A small-molecule ligand and the protein it binds are described below.
Small molecule (SMILES): C[C@H]1CCC[C@@H](O)CCC/C=C/c2cc(O)cc(O)c2C(=O)O1

Sequence of chain 1.A:
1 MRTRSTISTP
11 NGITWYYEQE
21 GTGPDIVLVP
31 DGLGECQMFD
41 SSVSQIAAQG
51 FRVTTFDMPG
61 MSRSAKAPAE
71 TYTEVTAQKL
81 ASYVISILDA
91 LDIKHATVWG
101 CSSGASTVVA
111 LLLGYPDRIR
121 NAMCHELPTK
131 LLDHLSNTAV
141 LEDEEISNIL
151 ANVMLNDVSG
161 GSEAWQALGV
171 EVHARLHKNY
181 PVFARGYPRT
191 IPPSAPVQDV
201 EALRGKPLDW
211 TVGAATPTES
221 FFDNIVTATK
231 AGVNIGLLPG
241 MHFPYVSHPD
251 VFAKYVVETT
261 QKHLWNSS

Binding-site contacts:
Ligand atom CAQ contacts residue PHE183 of chain 1.A at 3.6 Å (hydrophobic).
Ligand atom CAH contacts residue PRO128 of chain 1.A at 4.0 Å (hydrophobic).
Ligand atom OAD contacts residue TYR187 of chain 1.A at 3.6 Å.
Ligand atom CAK contacts residue LEU132 of chain 1.A at 3.7 Å (hydrophobic).
Ligand atom CAA contacts residue GLY32 of chain 1.A at 4.1 Å.
Ligand atom CAH contacts residue ILE191 of chain 1.A at 3.8 Å (hydrophobic).
Ligand atom CAV contacts residue HIS242 of chain 1.A at 3.4 Å.
Ligand atom OAP contacts residue PHE183 of chain 1.A at 3.8 Å.
Ligand atom CAA contacts residue LEU33 of chain 1.A at 3.8 Å (hydrophobic).
Ligand atom OAD contacts residue PHE183 of chain 1.A at 3.3 Å.
Ligand atom OAP contacts residue SER102 of chain 1.A at 3.1 Å (h-bond).
Ligand atom CAV contacts residue SER102 of chain 1.A at 3.5 Å.
Ligand atom CAO contacts residue MET154 of chain 1.A at 3.4 Å (hydrophobic).
Ligand atom CAA contacts residue ASP31 of chain 1.A at 4.1 Å.
Ligand atom OAC contacts residue PRO192 of chain 1.A at 3.0 Å.
Ligand atom CAR contacts residue PRO188 of chain 1.A at 4.0 Å (hydrophobic).
Ligand atom CAQ contacts residue SER102 of chain 1.A at 2.6 Å.
Ligand atom CAI contacts residue LEU135 of chain 1.A at 3.8 Å (hydrophobic).
Ligand atom CAS contacts residue SER102 of chain 1.A at 3.9 Å.
Ligand atom CAS contacts residue PHE183 of chain 1.A at 3.6 Å (hydrophobic).
Ligand atom OAC contacts residue PRO188 of chain 1.A at 3.4 Å.
Ligand atom OAB contacts residue SER102 of chain 1.A at 2.7 Å (h-bond).
Ligand atom CAG contacts residue SER102 of chain 1.A at 3.7 Å.
Ligand atom OAD contacts residue SER102 of chain 1.A at 4.1 Å.
Ligand atom OAB contacts residue SER103 of chain 1.A at 3.6 Å.
Ligand atom OAP contacts residue HIS242 of chain 1.A at 4.1 Å.
Ligand atom OAE contacts residue VAL158 of chain 1.A at 3.1 Å.
Ligand atom OAD contacts residue GLY32 of chain 1.A at 4.1 Å.
Ligand atom CAM contacts residue HIS242 of chain 1.A at 3.5 Å.
Ligand atom CAR contacts residue PRO128 of chain 1.A at 3.9 Å (hydrophobic).
Ligand atom CAL contacts residue MET154 of chain 1.A at 3.4 Å (hydrophobic).
Ligand atom CAT contacts residue SER102 of chain 1.A at 3.7 Å.
Ligand atom OAD contacts residue SER103 of chain 1.A at 3.2 Å.
Ligand atom CAM contacts residue MET154 of chain 1.A at 4.1 Å (hydrophobic).
Ligand atom CAH contacts residue PRO188 of chain 1.A at 4.1 Å (hydrophobic).
Ligand atom CAU contacts residue SER102 of chain 1.A at 3.1 Å.
Ligand atom OAB contacts residue PHE183 of chain 1.A at 3.6 Å.
Ligand atom CAI contacts residue PRO128 of chain 1.A at 3.9 Å (hydrophobic).
Ligand atom OAB contacts residue GLY32 of chain 1.A at 3.1 Å (h-bond).
Ligand atom CAU contacts residue PHE183 of chain 1.A at 3.8 Å (hydrophobic).